Sequence of chain 1.A:
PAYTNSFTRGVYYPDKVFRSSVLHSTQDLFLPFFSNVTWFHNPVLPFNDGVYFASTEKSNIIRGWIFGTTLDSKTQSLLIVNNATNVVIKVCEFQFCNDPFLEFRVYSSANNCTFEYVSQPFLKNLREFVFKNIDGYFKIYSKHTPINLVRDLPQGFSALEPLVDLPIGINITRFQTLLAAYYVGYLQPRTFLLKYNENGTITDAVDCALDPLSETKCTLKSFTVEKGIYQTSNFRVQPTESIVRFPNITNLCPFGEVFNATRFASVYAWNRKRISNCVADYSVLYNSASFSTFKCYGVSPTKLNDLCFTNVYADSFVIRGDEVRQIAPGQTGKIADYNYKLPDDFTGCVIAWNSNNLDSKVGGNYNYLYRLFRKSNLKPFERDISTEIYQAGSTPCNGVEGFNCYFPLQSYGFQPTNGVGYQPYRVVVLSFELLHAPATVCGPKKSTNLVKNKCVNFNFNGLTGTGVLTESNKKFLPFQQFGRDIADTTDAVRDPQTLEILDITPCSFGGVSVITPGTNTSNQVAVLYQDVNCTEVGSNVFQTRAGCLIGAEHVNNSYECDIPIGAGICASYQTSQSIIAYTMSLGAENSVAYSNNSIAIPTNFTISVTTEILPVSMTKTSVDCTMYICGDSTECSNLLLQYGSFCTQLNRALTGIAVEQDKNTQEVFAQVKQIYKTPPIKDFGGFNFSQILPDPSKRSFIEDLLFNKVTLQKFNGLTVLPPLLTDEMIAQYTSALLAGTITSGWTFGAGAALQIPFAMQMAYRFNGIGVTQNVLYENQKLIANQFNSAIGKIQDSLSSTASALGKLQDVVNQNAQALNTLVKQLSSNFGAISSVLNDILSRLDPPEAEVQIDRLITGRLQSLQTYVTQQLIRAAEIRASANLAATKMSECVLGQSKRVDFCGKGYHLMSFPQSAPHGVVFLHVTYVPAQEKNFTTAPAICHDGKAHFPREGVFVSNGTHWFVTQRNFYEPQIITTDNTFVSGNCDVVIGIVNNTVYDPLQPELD

The protein below binds the small molecule below.
Small molecule (SMILES): CC(=O)N[C@H]1[C@H](O[C@H]2[C@H](O)[C@@H](NC(C)=O)CO[C@@H]2CO)O[C@H](CO)[C@@H](O)[C@@H]1O

Binding-site contacts:
Ligand atom O6 contacts residue VAL367 of chain 1.A at 3.2 Å.
Ligand atom N2 contacts residue PHE342 of chain 1.A at 4.3 Å.
Ligand atom C5 contacts residue ASN343 of chain 1.A at 3.7 Å.
Ligand atom C2 contacts residue ASN343 of chain 1.A at 2.5 Å.
Ligand atom C6 contacts residue VAL367 of chain 1.A at 3.9 Å (hydrophobic).
Ligand atom C4 contacts residue ASN343 of chain 1.A at 4.2 Å.
Ligand atom N2 contacts residue ASN343 of chain 1.A at 2.9 Å (h-bond).
Ligand atom C1 contacts residue ASN343 of chain 1.A at 1.4 Å.
Ligand atom C8 contacts residue PHE338 of chain 1.A at 4.2 Å (hydrophobic).
Ligand atom O5 contacts residue ASN343 of chain 1.A at 2.4 Å (h-bond).
Ligand atom C7 contacts residue ASN343 of chain 1.A at 4.0 Å.
Ligand atom C8 contacts residue PHE342 of chain 1.A at 3.4 Å (hydrophobic).
Ligand atom O3 contacts residue VAL367 of chain 1.A at 4.3 Å.
Ligand atom C3 contacts residue ASN343 of chain 1.A at 3.8 Å.